Binding-site contacts:
Ligand atom C6 contacts residue GLN96 of chain 1.A at 3.5 Å.
Ligand atom O1A contacts residue THR98 of chain 1.A at 2.7 Å (h-bond).
Ligand atom O8 contacts residue ARG99 of chain 1.A at 2.8 Å (salt-bridge).
Ligand atom C8 contacts residue ARG99 of chain 1.A at 3.8 Å.
Ligand atom O6 contacts residue PHE46 of chain 1.A at 3.6 Å.
Ligand atom N5 contacts residue GLN96 of chain 1.A at 2.9 Å (h-bond).
Ligand atom C1 contacts residue GLN96 of chain 1.A at 4.0 Å.
Ligand atom O1A contacts residue GLN96 of chain 1.A at 3.9 Å.
Ligand atom O1 contacts residue PHE46 of chain 1.A at 4.1 Å.
Ligand atom C5 contacts residue GLN96 of chain 1.A at 3.4 Å.
Ligand atom O8 contacts residue THR98 of chain 1.A at 4.1 Å.
Ligand atom O4 contacts residue ARG94 of chain 1.A at 2.6 Å (salt-bridge).
Ligand atom C1 contacts residue THR98 of chain 1.A at 3.4 Å.
Ligand atom O6 contacts residue PHE46 of chain 1.A at 3.1 Å.
Ligand atom O5 contacts residue PHE46 of chain 1.A at 4.2 Å.
Ligand atom C5 contacts residue PHE46 of chain 1.A at 4.2 Å (hydrophobic).
Ligand atom C11 contacts residue TYR120 of chain 1.A at 3.2 Å (hydrophobic).
Ligand atom O9 contacts residue ARG99 of chain 1.A at 3.1 Å (salt-bridge).
Ligand atom C10 contacts residue ARG94 of chain 1.A at 3.3 Å.
Ligand atom C5 contacts residue ARG94 of chain 1.A at 3.8 Å.
Ligand atom C4 contacts residue ARG94 of chain 1.A at 3.4 Å.
Ligand atom C9 contacts residue ARG99 of chain 1.A at 3.4 Å.
Ligand atom O1B contacts residue THR98 of chain 1.A at 2.6 Å (h-bond).
Ligand atom C10 contacts residue GLN96 of chain 1.A at 4.0 Å.
Ligand atom C5 contacts residue THR98 of chain 1.A at 4.1 Å.
Ligand atom O10 contacts residue ARG94 of chain 1.A at 3.9 Å.
Ligand atom C6 contacts residue PHE46 of chain 1.A at 4.2 Å (hydrophobic).
Ligand atom C6 contacts residue THR98 of chain 1.A at 4.2 Å.
Ligand atom O6 contacts residue THR45 of chain 1.A at 3.7 Å.
Ligand atom C11 contacts residue GLN96 of chain 1.A at 4.1 Å.
Ligand atom O5 contacts residue PHE46 of chain 1.A at 4.0 Å.
Ligand atom O1A contacts residue PHE97 of chain 1.A at 3.6 Å.
Ligand atom C4 contacts residue THR98 of chain 1.A at 4.1 Å.
Ligand atom O6 contacts residue THR98 of chain 1.A at 3.6 Å.
Ligand atom C9 contacts residue PHE97 of chain 1.A at 3.7 Å (hydrophobic).
Ligand atom O1B contacts residue GLN96 of chain 1.A at 3.2 Å (h-bond).
Ligand atom C4 contacts residue GLN96 of chain 1.A at 3.4 Å.
Ligand atom C4 contacts residue PHE46 of chain 1.A at 4.2 Å (hydrophobic).
Ligand atom C11 contacts residue ARG94 of chain 1.A at 3.5 Å.
Ligand atom N5 contacts residue ARG94 of chain 1.A at 3.1 Å (salt-bridge).

Sequence of chain 1.A:
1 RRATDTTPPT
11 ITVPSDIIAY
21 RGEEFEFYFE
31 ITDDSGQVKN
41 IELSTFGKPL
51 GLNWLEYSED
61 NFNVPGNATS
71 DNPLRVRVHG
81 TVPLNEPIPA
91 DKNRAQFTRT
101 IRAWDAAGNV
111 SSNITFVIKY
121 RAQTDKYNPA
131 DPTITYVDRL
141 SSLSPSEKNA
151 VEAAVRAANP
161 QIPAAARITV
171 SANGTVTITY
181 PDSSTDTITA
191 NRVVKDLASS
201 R

This small molecule binds to this protein.
Small molecule (SMILES): CC(=O)N[C@H]1[C@H]([C@H](O)[C@H](O)CO)O[C@@](O[C@H]2[C@@H](O)[C@@H](CO)O[C@@H](O[C@H]3[C@H](O)[C@@H](O)[C@H](O)O[C@@H]3CO)[C@@H]2O)(C(=O)O)C[C@@H]1O